Sequence of chain 1.D:
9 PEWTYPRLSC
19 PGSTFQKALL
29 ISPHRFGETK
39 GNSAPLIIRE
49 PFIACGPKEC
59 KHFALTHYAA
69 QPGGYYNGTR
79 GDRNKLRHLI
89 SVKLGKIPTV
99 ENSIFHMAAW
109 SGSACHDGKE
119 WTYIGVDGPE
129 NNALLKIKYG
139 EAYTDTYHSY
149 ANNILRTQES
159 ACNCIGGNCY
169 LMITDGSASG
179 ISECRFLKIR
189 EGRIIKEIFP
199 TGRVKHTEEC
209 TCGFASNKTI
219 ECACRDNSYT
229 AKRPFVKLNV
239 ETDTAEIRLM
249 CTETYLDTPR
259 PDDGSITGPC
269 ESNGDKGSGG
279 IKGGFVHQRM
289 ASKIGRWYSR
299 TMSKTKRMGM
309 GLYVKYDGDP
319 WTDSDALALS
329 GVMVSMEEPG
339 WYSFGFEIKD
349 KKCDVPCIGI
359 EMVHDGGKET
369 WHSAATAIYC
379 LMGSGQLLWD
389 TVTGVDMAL

Binding-site contacts:
Ligand atom C3 contacts residue PRO14 of chain 1.D at 4.1 Å (hydrophobic).
Ligand atom O5 contacts residue ASN215 of chain 1.D at 2.4 Å (h-bond).
Ligand atom C1 contacts residue ASN215 of chain 1.D at 1.4 Å.
Ligand atom O7 contacts residue ASN215 of chain 1.D at 3.6 Å (h-bond).
Ligand atom N2 contacts residue ASN215 of chain 1.D at 2.8 Å (h-bond).
Ligand atom C2 contacts residue ASN215 of chain 1.D at 2.5 Å.
Ligand atom C5 contacts residue ASN215 of chain 1.D at 3.7 Å.
Ligand atom C8 contacts residue LEU16 of chain 1.D at 3.9 Å (hydrophobic).
Ligand atom C8 contacts residue ASN215 of chain 1.D at 4.5 Å.
Ligand atom C1 contacts residue TYR13 of chain 1.D at 4.3 Å (hydrophobic).
Ligand atom C8 contacts residue PRO14 of chain 1.D at 3.4 Å (hydrophobic).
Ligand atom C4 contacts residue ASN215 of chain 1.D at 4.3 Å.
Ligand atom C7 contacts residue ASN215 of chain 1.D at 3.4 Å.
Ligand atom N2 contacts residue PRO14 of chain 1.D at 2.8 Å (h-bond).
Ligand atom C8 contacts residue ARG15 of chain 1.D at 3.8 Å.
Ligand atom C3 contacts residue ASN215 of chain 1.D at 3.8 Å.
Ligand atom C1 contacts residue PRO14 of chain 1.D at 3.9 Å (hydrophobic).
Ligand atom O6 contacts residue TYR13 of chain 1.D at 3.9 Å.
Ligand atom O5 contacts residue TYR13 of chain 1.D at 4.3 Å.
Ligand atom N2 contacts residue ARG15 of chain 1.D at 4.2 Å.
Ligand atom C7 contacts residue PRO14 of chain 1.D at 3.6 Å (hydrophobic).
Ligand atom C5 contacts residue TYR13 of chain 1.D at 4.2 Å (hydrophobic).
Ligand atom C2 contacts residue PRO14 of chain 1.D at 3.8 Å (hydrophobic).

A protein and the small-molecule ligand that binds it are described below.
Small molecule (SMILES): CC(=O)N[C@@H]1[C@@H](O)[C@H](O)[C@@H](CO)O[C@H]1O